Sequence of chain 1.D:
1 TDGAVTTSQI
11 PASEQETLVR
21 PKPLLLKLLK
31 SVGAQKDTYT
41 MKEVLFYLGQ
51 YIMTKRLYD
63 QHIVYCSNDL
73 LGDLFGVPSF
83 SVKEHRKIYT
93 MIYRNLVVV

This small molecule binds to this protein.
Small molecule (SMILES): CC(C)(C)C[C@@H]1N[C@@H](C(=O)NC2CCC(O)CC2)[C@H](c2cccc(Cl)c2F)[C@]12C(=O)Nc1cc(Cl)ccc12

Binding-site contacts:
Ligand atom C18 contacts residue THR7 of chain 1.D at 3.9 Å.
Ligand atom CL1 contacts residue TYR91 of chain 1.D at 3.6 Å.
Ligand atom C26 contacts residue ILE52 of chain 1.D at 3.5 Å (hydrophobic).
Ligand atom C4 contacts residue VAL84 of chain 1.D at 3.6 Å (hydrophobic).
Ligand atom CL1 contacts residue ILE90 of chain 1.D at 3.8 Å.
Ligand atom C19 contacts residue THR7 of chain 1.D at 3.6 Å.
Ligand atom C23 contacts residue LEU45 of chain 1.D at 3.9 Å (hydrophobic).
Ligand atom F contacts residue VAL84 of chain 1.D at 3.6 Å.
Ligand atom C24 contacts residue GLY49 of chain 1.D at 3.9 Å.
Ligand atom C17 contacts residue VAL5 of chain 1.D at 3.8 Å (hydrophobic).
Ligand atom CL1 contacts residue HIS87 of chain 1.D at 3.5 Å.
Ligand atom F contacts residue ILE90 of chain 1.D at 3.2 Å.
Ligand atom CL2 contacts residue PHE77 of chain 1.D at 3.8 Å.
Ligand atom C20 contacts residue HIS87 of chain 1.D at 3.7 Å.
Ligand atom CL2 contacts residue ILE90 of chain 1.D at 3.9 Å.
Ligand atom C25 contacts residue LEU45 of chain 1.D at 3.5 Å (hydrophobic).
Ligand atom C10 contacts residue VAL84 of chain 1.D at 3.5 Å (hydrophobic).
Ligand atom C25 contacts residue LEU48 of chain 1.D at 3.8 Å (hydrophobic).
Ligand atom F contacts residue HIS87 of chain 1.D at 3.1 Å.
Ligand atom N3 contacts residue LEU45 of chain 1.D at 2.8 Å (h-bond).
Ligand atom C21 contacts residue HIS87 of chain 1.D at 3.4 Å.
Ligand atom CL2 contacts residue LEU48 of chain 1.D at 3.9 Å.
Ligand atom CL2 contacts residue ILE52 of chain 1.D at 3.7 Å.
Ligand atom C16 contacts residue HIS87 of chain 1.D at 3.6 Å.
Ligand atom C18 contacts residue VAL5 of chain 1.D at 3.9 Å (hydrophobic).
Ligand atom O1 contacts residue VAL84 of chain 1.D at 3.6 Å.
Ligand atom C24 contacts residue LEU45 of chain 1.D at 3.6 Å (hydrophobic).
Ligand atom C27 contacts residue ILE52 of chain 1.D at 3.6 Å (hydrophobic).
Ligand atom C20 contacts residue LEU45 of chain 1.D at 3.6 Å (hydrophobic).
Ligand atom O1 contacts residue HIS87 of chain 1.D at 3.1 Å (h-bond).
Ligand atom CL1 contacts residue LEU45 of chain 1.D at 3.6 Å.
Ligand atom C25 contacts residue GLY49 of chain 1.D at 3.8 Å.
Ligand atom C27 contacts residue PHE82 of chain 1.D at 3.9 Å (hydrophobic).
Ligand atom O3 contacts residue VAL5 of chain 1.D at 3.5 Å.
Ligand atom C19 contacts residue LEU45 of chain 1.D at 3.8 Å (hydrophobic).
Ligand atom C1 contacts residue GLY49 of chain 1.D at 3.5 Å.
Ligand atom C27 contacts residue ILE90 of chain 1.D at 3.7 Å (hydrophobic).
Ligand atom C1 contacts residue MET53 of chain 1.D at 3.5 Å (hydrophobic).
Ligand atom N3 contacts residue GLY49 of chain 1.D at 3.6 Å.
Ligand atom C8 contacts residue VAL84 of chain 1.D at 3.9 Å (hydrophobic).